Binding-site contacts:
Ligand atom C6 contacts residue TRP170 of chain 1.B at 3.5 Å (hydrophobic).
Ligand atom C4 contacts residue GAL1 of chain 1.J at 2.4 Å.
Ligand atom C3 contacts residue TRP170 of chain 1.B at 4.4 Å (hydrophobic).
Ligand atom C3 contacts residue GAL1 of chain 1.J at 2.9 Å.
Ligand atom C3 contacts residue TRP171 of chain 1.B at 4.0 Å (hydrophobic).
Ligand atom O2 contacts residue TRP170 of chain 1.B at 4.2 Å.
Ligand atom C4 contacts residue GLN168 of chain 1.B at 4.4 Å.
Ligand atom C2 contacts residue TRP171 of chain 1.B at 4.1 Å (hydrophobic).
Ligand atom C4 contacts residue TRP170 of chain 1.B at 3.8 Å (hydrophobic).
Ligand atom OH contacts residue GLN168 of chain 1.B at 3.5 Å (h-bond).
Ligand atom C2 contacts residue GAL1 of chain 1.J at 4.3 Å.
Ligand atom OH contacts residue GAL1 of chain 1.J at 1.4 Å.
Ligand atom OH contacts residue TRP170 of chain 1.B at 3.9 Å.
Ligand atom N1 contacts residue TRP170 of chain 1.B at 4.1 Å.
Ligand atom C5 contacts residue TRP170 of chain 1.B at 3.4 Å (hydrophobic).
Ligand atom C1 contacts residue TRP170 of chain 1.B at 4.0 Å (hydrophobic).
Ligand atom C5 contacts residue GAL1 of chain 1.J at 3.6 Å.
Ligand atom OH contacts residue TRP277 of chain 1.B at 3.6 Å.

A small-molecule ligand and the protein it binds are described below.
Small molecule (SMILES): O=[N+]([O-])c1ccc(O)cc1

Sequence of chain 1.B:
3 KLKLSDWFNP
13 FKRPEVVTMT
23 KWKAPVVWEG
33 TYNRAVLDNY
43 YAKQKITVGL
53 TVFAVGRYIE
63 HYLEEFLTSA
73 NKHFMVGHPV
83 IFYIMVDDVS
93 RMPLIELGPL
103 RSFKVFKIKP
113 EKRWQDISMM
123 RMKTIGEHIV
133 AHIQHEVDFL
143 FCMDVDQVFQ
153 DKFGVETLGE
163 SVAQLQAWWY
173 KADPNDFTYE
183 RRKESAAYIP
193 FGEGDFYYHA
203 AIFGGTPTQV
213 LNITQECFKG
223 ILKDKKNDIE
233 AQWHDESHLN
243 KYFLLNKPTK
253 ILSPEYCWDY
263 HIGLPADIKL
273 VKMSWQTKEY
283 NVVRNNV